Sequence of chain 2.A:
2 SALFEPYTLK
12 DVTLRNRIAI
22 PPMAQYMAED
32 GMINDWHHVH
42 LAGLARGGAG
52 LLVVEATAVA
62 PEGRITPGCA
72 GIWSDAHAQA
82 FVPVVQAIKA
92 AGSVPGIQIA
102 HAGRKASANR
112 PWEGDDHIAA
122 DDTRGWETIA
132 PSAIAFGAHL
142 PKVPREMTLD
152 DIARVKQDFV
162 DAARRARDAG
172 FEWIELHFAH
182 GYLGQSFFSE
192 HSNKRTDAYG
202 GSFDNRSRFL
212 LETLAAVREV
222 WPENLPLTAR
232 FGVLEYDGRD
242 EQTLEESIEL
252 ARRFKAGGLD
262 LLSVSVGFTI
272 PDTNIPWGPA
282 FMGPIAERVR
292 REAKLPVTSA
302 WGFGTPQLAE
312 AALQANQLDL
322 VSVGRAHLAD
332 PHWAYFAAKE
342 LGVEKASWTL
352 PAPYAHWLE

Sequence of chain 1.A:
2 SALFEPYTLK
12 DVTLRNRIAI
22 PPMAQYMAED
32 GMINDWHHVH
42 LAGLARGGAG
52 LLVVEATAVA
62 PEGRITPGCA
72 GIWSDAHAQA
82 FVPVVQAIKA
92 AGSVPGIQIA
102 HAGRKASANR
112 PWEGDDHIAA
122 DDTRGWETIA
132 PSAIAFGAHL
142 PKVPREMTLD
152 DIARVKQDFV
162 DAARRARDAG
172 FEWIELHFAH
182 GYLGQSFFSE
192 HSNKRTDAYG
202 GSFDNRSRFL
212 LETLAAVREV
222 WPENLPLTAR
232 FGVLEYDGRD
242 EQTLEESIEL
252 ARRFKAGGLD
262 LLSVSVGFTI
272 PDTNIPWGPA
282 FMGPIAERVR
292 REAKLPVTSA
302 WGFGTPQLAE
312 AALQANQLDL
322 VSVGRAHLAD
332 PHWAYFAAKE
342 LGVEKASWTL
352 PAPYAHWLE

Binding-site contacts:
Ligand atom C4 contacts residue TYR27 of chain 1.A at 3.8 Å (hydrophobic).
Ligand atom C3 contacts residue FMN1 of chain 1.L at 3.1 Å.
Ligand atom O1 contacts residue FMN1 of chain 1.L at 3.0 Å.
Ligand atom O1 contacts residue HIS178 of chain 1.A at 2.9 Å (h-bond).
Ligand atom C1 contacts residue FMN1 of chain 1.L at 3.2 Å.
Ligand atom C1 contacts residue HIS178 of chain 1.A at 4.1 Å.
Ligand atom O2 contacts residue HIS181 of chain 1.A at 3.3 Å (h-bond).
Ligand atom C3 contacts residue ILE66 of chain 1.A at 4.1 Å (hydrophobic).
Ligand atom C4 contacts residue TYR183 of chain 1.A at 4.4 Å (hydrophobic).
Ligand atom O2 contacts residue TYR183 of chain 1.A at 4.1 Å.
Ligand atom C5 contacts residue TYR27 of chain 1.A at 3.4 Å (hydrophobic).
Ligand atom C3 contacts residue ALA25 of chain 1.A at 4.1 Å (hydrophobic).
Ligand atom C1 contacts residue TYR183 of chain 1.A at 3.4 Å (hydrophobic).
Ligand atom C1 contacts residue HIS181 of chain 1.A at 3.6 Å.
Ligand atom C6 contacts residue TRP358 of chain 2.A at 3.7 Å (hydrophobic).
Ligand atom C6 contacts residue FMN1 of chain 1.L at 3.7 Å.
Ligand atom C5 contacts residue TRP358 of chain 2.A at 4.1 Å (hydrophobic).
Ligand atom C3 contacts residue TYR183 of chain 1.A at 3.8 Å (hydrophobic).
Ligand atom O1 contacts residue HIS181 of chain 1.A at 2.9 Å (h-bond).
Ligand atom C2 contacts residue TYR183 of chain 1.A at 3.2 Å (hydrophobic).
Ligand atom C9 contacts residue FMN1 of chain 1.L at 3.3 Å.
Ligand atom C8 contacts residue FMN1 of chain 1.L at 3.4 Å.
Ligand atom C4 contacts residue FMN1 of chain 1.L at 3.3 Å.
Ligand atom O1 contacts residue TYR183 of chain 1.A at 3.1 Å.
Ligand atom C7 contacts residue FMN1 of chain 1.L at 3.6 Å.
Ligand atom C2 contacts residue ILE66 of chain 1.A at 3.8 Å (hydrophobic).
Ligand atom C5 contacts residue FMN1 of chain 1.L at 3.4 Å.
Ligand atom O2 contacts residue FMN1 of chain 1.L at 3.1 Å.
Ligand atom C2 contacts residue FMN1 of chain 1.L at 3.1 Å.
Ligand atom C3 contacts residue TYR27 of chain 1.A at 3.4 Å (hydrophobic).

A protein and the small-molecule ligand that binds it are described below.
Small molecule (SMILES): O=c1ccc2ccccc2o1